Sequence of chain 1.C:
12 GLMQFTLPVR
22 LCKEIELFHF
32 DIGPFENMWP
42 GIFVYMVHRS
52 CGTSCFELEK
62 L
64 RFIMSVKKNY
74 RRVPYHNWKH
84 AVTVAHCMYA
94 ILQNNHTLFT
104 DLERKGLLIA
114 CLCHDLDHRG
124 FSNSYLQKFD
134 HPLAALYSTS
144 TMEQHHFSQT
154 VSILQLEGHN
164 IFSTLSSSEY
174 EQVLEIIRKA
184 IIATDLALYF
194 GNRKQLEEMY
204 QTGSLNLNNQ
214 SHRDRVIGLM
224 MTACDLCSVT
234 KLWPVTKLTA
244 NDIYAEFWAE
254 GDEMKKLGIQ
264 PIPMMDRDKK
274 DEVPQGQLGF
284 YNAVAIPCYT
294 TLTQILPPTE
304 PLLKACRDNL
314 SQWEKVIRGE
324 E

Binding-site contacts:
Ligand atom C24 contacts residue GLN280 of chain 1.C at 3.4 Å.
Ligand atom C24 contacts residue MET267 of chain 1.C at 3.9 Å (hydrophobic).
Ligand atom C29 contacts residue LEU189 of chain 1.C at 3.8 Å (hydrophobic).
Ligand atom C4 contacts residue MET267 of chain 1.C at 3.4 Å (hydrophobic).
Ligand atom O19 contacts residue PHE283 of chain 1.C at 3.6 Å.
Ligand atom C27 contacts residue GLN280 of chain 1.C at 3.2 Å.
Ligand atom C3 contacts residue PHE283 of chain 1.C at 3.7 Å (hydrophobic).
Ligand atom C21 contacts residue LEU229 of chain 1.C at 3.8 Å (hydrophobic).
Ligand atom C27 contacts residue VAL232 of chain 1.C at 3.5 Å (hydrophobic).
Ligand atom C24 contacts residue TYR247 of chain 1.C at 3.7 Å (hydrophobic).
Ligand atom N2 contacts residue PHE283 of chain 1.C at 3.6 Å.
Ligand atom O14 contacts residue PHE283 of chain 1.C at 3.6 Å.
Ligand atom N15 contacts residue THR242 of chain 1.C at 3.6 Å.
Ligand atom C6 contacts residue PHE283 of chain 1.C at 3.7 Å (hydrophobic).
Ligand atom C22 contacts residue THR239 of chain 1.C at 3.8 Å.
Ligand atom C28 contacts residue MET267 of chain 1.C at 3.8 Å (hydrophobic).
Ligand atom C22 contacts residue SER231 of chain 1.C at 3.7 Å.
Ligand atom C9 contacts residue PHE283 of chain 1.C at 3.4 Å (hydrophobic).
Ligand atom N15 contacts residue SER231 of chain 1.C at 3.3 Å.
Ligand atom C28 contacts residue GLY279 of chain 1.C at 3.5 Å.
Ligand atom N20 contacts residue GLY279 of chain 1.C at 3.5 Å (h-bond).
Ligand atom N5 contacts residue PHE250 of chain 1.C at 3.8 Å.
Ligand atom N16 contacts residue THR239 of chain 1.C at 3.8 Å.
Ligand atom C18 contacts residue VAL232 of chain 1.C at 3.8 Å (hydrophobic).
Ligand atom O14 contacts residue GLN280 of chain 1.C at 3.0 Å (h-bond).
Ligand atom N16 contacts residue VAL232 of chain 1.C at 3.8 Å.
Ligand atom C9 contacts residue MET267 of chain 1.C at 3.8 Å (hydrophobic).
Ligand atom N16 contacts residue ALA243 of chain 1.C at 3.6 Å.
Ligand atom N11 contacts residue PHE283 of chain 1.C at 3.8 Å.
Ligand atom C25 contacts residue MET267 of chain 1.C at 3.5 Å (hydrophobic).
Ligand atom C4 contacts residue PHE283 of chain 1.C at 3.3 Å (hydrophobic).
Ligand atom C1 contacts residue PHE283 of chain 1.C at 3.5 Å (hydrophobic).
Ligand atom C12 contacts residue LEU189 of chain 1.C at 3.8 Å (hydrophobic).
Ligand atom C7 contacts residue MET267 of chain 1.C at 3.5 Å (hydrophobic).
Ligand atom N5 contacts residue PHE283 of chain 1.C at 3.4 Å.
Ligand atom C7 contacts residue PHE283 of chain 1.C at 3.4 Å (hydrophobic).
Ligand atom N23 contacts residue PHE283 of chain 1.C at 3.8 Å.
Ligand atom C22 contacts residue THR242 of chain 1.C at 3.9 Å.
Ligand atom N20 contacts residue GLN280 of chain 1.C at 3.7 Å.
Ligand atom N20 contacts residue TYR247 of chain 1.C at 3.6 Å (h-bond).

This small molecule binds to this protein.
Small molecule (SMILES): CNC(=O)c1ccncc1NC(=O)c1nc(C2CC2)ccc1Nc1cncnc1